Sequence of chain 1.A:
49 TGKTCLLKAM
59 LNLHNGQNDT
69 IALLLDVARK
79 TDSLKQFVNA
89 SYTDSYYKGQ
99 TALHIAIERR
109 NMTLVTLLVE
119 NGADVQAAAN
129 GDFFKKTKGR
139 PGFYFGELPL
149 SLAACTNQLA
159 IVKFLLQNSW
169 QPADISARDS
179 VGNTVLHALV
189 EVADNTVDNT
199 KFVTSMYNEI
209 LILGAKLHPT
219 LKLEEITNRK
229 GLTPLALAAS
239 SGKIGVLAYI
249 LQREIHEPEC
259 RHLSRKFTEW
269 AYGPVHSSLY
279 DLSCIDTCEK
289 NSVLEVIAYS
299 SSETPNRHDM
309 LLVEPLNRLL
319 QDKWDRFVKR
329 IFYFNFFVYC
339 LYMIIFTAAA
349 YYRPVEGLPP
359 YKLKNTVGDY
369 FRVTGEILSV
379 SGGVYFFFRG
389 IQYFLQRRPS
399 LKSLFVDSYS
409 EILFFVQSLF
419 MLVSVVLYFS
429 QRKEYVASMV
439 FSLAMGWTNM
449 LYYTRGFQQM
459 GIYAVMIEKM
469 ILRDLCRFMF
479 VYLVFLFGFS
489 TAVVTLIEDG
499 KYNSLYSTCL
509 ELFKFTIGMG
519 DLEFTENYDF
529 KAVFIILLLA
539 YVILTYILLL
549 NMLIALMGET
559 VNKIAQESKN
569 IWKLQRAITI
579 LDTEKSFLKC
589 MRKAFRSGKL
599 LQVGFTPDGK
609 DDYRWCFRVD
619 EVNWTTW

A protein and the small-molecule ligand that binds it are described below.
Small molecule (SMILES): CCCCCCCCCCCCC(=O)O[C@@H](COC(=O)CCC)COP(=O)(O)OC1[C@@H](O)[C@H](O)C(O)[C@H](O)[C@H]1O

Sequence of chain 1.B:
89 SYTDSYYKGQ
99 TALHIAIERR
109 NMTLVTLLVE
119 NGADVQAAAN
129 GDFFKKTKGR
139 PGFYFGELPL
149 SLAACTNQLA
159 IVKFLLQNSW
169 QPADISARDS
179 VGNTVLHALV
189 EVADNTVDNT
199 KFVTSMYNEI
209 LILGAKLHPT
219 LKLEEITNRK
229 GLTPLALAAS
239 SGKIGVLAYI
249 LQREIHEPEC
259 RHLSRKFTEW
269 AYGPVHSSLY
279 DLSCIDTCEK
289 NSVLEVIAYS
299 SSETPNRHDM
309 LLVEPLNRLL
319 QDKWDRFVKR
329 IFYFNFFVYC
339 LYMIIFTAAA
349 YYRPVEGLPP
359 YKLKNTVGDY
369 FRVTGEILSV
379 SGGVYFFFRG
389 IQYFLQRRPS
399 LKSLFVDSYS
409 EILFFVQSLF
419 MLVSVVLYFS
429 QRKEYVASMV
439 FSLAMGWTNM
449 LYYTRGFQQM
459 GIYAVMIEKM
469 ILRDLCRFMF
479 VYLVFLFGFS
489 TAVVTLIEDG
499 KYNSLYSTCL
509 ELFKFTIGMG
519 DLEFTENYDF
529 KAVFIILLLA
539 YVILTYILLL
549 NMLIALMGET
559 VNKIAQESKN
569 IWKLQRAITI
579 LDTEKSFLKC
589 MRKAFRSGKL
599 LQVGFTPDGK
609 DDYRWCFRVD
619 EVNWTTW

Binding-site contacts:
Ligand atom O4 contacts residue SER408 of chain 1.A at 3.2 Å (h-bond).
Ligand atom C3 contacts residue GLU466 of chain 1.A at 3.8 Å.
Ligand atom O6 contacts residue GLU466 of chain 1.A at 3.5 Å (salt-bridge).
Ligand atom O5 contacts residue SER408 of chain 1.A at 2.4 Å (h-bond).
Ligand atom O1 contacts residue ILE576 of chain 1.A at 3.6 Å.
Ligand atom O5 contacts residue SER406 of chain 1.A at 3.7 Å.
Ligand atom C4 contacts residue ARG453 of chain 1.A at 3.9 Å.
Ligand atom O10 contacts residue SER408 of chain 1.A at 3.9 Å.
Ligand atom O3 contacts residue TYR407 of chain 1.A at 3.5 Å.
Ligand atom O4 contacts residue GLN573 of chain 1.A at 3.2 Å (h-bond).
Ligand atom O contacts residue ASP405 of chain 1.A at 2.4 Å (salt-bridge).
Ligand atom C6 contacts residue TYR407 of chain 1.A at 3.8 Å (hydrophobic).
Ligand atom C contacts residue ASP405 of chain 1.A at 3.5 Å.
Ligand atom C11 contacts residue LEU411 of chain 1.A at 3.8 Å (hydrophobic).
Ligand atom O11 contacts residue GLU466 of chain 1.A at 2.1 Å (salt-bridge).
Ligand atom O3 contacts residue GLU466 of chain 1.A at 3.8 Å.
Ligand atom O1 contacts residue ASP405 of chain 1.A at 3.9 Å.
Ligand atom C24 contacts residue ASP405 of chain 1.A at 3.5 Å.
Ligand atom O8 contacts residue GLU466 of chain 1.A at 3.5 Å.
Ligand atom C1 contacts residue ASP405 of chain 1.A at 3.7 Å.
Ligand atom C4 contacts residue SER408 of chain 1.A at 3.5 Å.
Ligand atom C13 contacts residue THR446 of chain 1.A at 3.8 Å.
Ligand atom O contacts residue ARG305 of chain 1.A at 3.4 Å (salt-bridge).
Ligand atom O4 contacts residue ARG453 of chain 1.A at 3.0 Å (salt-bridge).
Ligand atom O6 contacts residue TYR407 of chain 1.A at 3.6 Å.
Ligand atom O9 contacts residue LEU411 of chain 1.A at 3.8 Å.
Ligand atom O11 contacts residue TYR407 of chain 1.A at 3.4 Å.
Ligand atom C3 contacts residue ASP405 of chain 1.A at 3.8 Å.
Ligand atom P contacts residue TYR407 of chain 1.A at 3.7 Å.
Ligand atom O6 contacts residue SER408 of chain 1.A at 2.9 Å (h-bond).
Ligand atom O10 contacts residue LEU411 of chain 1.A at 3.8 Å.
Ligand atom C24 contacts residue GLU466 of chain 1.A at 3.3 Å.
Ligand atom C5 contacts residue GLU466 of chain 1.A at 3.4 Å.
Ligand atom P contacts residue SER408 of chain 1.A at 3.0 Å.
Ligand atom C2 contacts residue ASP405 of chain 1.A at 3.1 Å.
Ligand atom O9 contacts residue SER408 of chain 1.A at 3.8 Å.
Ligand atom C25 contacts residue GLU466 of chain 1.A at 3.7 Å.
Ligand atom O5 contacts residue TYR407 of chain 1.A at 3.2 Å (h-bond).
Ligand atom C6 contacts residue GLU466 of chain 1.A at 3.0 Å.
Ligand atom C4 contacts residue GLU466 of chain 1.A at 2.9 Å.